Sequence of chain 1.A:
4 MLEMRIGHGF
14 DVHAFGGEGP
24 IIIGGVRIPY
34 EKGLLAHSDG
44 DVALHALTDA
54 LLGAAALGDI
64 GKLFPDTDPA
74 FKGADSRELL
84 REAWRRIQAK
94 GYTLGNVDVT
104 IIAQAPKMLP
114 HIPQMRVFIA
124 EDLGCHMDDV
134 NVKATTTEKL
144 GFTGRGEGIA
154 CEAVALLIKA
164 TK

Sequence of chain 2.A:
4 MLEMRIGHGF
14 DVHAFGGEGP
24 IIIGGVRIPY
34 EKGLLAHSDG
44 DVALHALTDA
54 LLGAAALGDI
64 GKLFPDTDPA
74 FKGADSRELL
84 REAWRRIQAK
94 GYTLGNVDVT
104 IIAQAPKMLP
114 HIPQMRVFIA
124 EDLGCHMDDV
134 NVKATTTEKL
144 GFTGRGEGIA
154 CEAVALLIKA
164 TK

Sequence of chain 3.A:
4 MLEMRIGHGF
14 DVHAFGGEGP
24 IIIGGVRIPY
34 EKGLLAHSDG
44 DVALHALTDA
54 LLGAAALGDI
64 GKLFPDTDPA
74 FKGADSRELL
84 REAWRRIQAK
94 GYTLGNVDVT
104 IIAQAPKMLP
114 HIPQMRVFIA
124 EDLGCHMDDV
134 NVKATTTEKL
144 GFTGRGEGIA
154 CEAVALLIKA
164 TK

This protein binds this small molecule.
Small molecule (SMILES): CC(C)=CCC/C(C)=C/CO[P](=O)(O)OP(=O)(O)O

Binding-site contacts:
Ligand atom O2B contacts residue GPP1 of chain 3.E at 0.9 Å (h-bond).
Ligand atom C4 contacts residue THR146 of chain 1.A at 3.2 Å.
Ligand atom C9 contacts residue PHE13 of chain 3.A at 3.1 Å (hydrophobic).
Ligand atom O1A contacts residue PHE145 of chain 3.A at 2.5 Å (h-bond).
Ligand atom C10 contacts residue ILE105 of chain 1.A at 2.5 Å (hydrophobic).
Ligand atom O1B contacts residue ARG148 of chain 3.A at 2.6 Å (salt-bridge).
Ligand atom PA contacts residue GPP1 of chain 3.E at 0.7 Å.
Ligand atom O2A contacts residue GPP1 of chain 2.E at 1.0 Å.
Ligand atom O1B contacts residue GLY144 of chain 3.A at 3.2 Å.
Ligand atom O1B contacts residue PHE145 of chain 3.A at 3.2 Å (h-bond).
Ligand atom O3A contacts residue GPP1 of chain 3.E at 1.1 Å (h-bond).
Ligand atom C1 contacts residue GPP1 of chain 2.E at 1.2 Å.
Ligand atom C1 contacts residue PHE145 of chain 1.A at 2.8 Å (hydrophobic).
Ligand atom O1B contacts residue GPP1 of chain 3.E at 0.3 Å (h-bond).
Ligand atom C8 contacts residue GPP1 of chain 2.E at 3.1 Å.
Ligand atom O2A contacts residue PHE145 of chain 2.A at 3.1 Å.
Ligand atom PB contacts residue GPP1 of chain 3.E at 0.1 Å.
Ligand atom O3A contacts residue GPP1 of chain 2.E at 1.1 Å (h-bond).
Ligand atom O2B contacts residue GPP1 of chain 2.E at 0.9 Å (h-bond).
Ligand atom C2 contacts residue GPP1 of chain 3.E at 1.7 Å.
Ligand atom C1 contacts residue GPP1 of chain 3.E at 1.0 Å.
Ligand atom O1A contacts residue GLY144 of chain 3.A at 2.8 Å.
Ligand atom O2A contacts residue GPP1 of chain 3.E at 1.5 Å.
Ligand atom O3B contacts residue GPP1 of chain 3.E at 0.9 Å (h-bond).
Ligand atom O2B contacts residue ARG148 of chain 2.A at 2.5 Å (salt-bridge).
Ligand atom O1A contacts residue GPP1 of chain 3.E at 0.9 Å (h-bond).
Ligand atom O3B contacts residue GPP1 of chain 2.E at 0.3 Å (h-bond).
Ligand atom C9 contacts residue GPP1 of chain 3.E at 3.1 Å.
Ligand atom C2 contacts residue GPP1 of chain 2.E at 2.5 Å.
Ligand atom O1 contacts residue GLY144 of chain 1.A at 3.1 Å.
Ligand atom O1 contacts residue GPP1 of chain 3.E at 1.4 Å (h-bond).
Ligand atom C3 contacts residue GPP1 of chain 3.E at 3.0 Å.
Ligand atom O3B contacts residue ARG148 of chain 1.A at 2.7 Å (salt-bridge).
Ligand atom PA contacts residue GPP1 of chain 2.E at 0.7 Å.
Ligand atom O1A contacts residue GPP1 of chain 2.E at 1.7 Å (h-bond).
Ligand atom PB contacts residue GPP1 of chain 2.E at 0.1 Å.
Ligand atom C9 contacts residue GPP1 of chain 2.E at 3.2 Å.
Ligand atom O1B contacts residue GPP1 of chain 2.E at 0.9 Å (h-bond).
Ligand atom O3B contacts residue GLY144 of chain 1.A at 3.2 Å.
Ligand atom O1 contacts residue GPP1 of chain 2.E at 0.9 Å (h-bond).